Binding-site contacts:
Ligand atom C7 contacts residue ILE454 of chain 1.B at 3.8 Å (hydrophobic).
Ligand atom C15 contacts residue ILE448 of chain 1.B at 4.1 Å (hydrophobic).
Ligand atom C26 contacts residue GLY445 of chain 1.B at 4.1 Å.
Ligand atom C24 contacts residue GLY445 of chain 1.B at 4.0 Å.
Ligand atom C2 contacts residue LEU282 of chain 1.B at 3.6 Å (hydrophobic).
Ligand atom C26 contacts residue LEU275 of chain 1.B at 4.2 Å (hydrophobic).
Ligand atom C14 contacts residue LEU282 of chain 1.B at 4.2 Å (hydrophobic).
Ligand atom C26 contacts residue ILE441 of chain 1.B at 4.0 Å (hydrophobic).
Ligand atom C15 contacts residue ILE454 of chain 1.B at 3.6 Å (hydrophobic).
Ligand atom C23 contacts residue ALA279 of chain 1.B at 4.0 Å (hydrophobic).
Ligand atom C7 contacts residue LEU282 of chain 1.B at 4.0 Å (hydrophobic).
Ligand atom C4 contacts residue LYS457 of chain 1.B at 3.4 Å.
Ligand atom C3 contacts residue LYS457 of chain 1.B at 4.0 Å.
Ligand atom C23 contacts residue LEU275 of chain 1.B at 4.5 Å (hydrophobic).
Ligand atom C5 contacts residue LYS457 of chain 1.B at 4.2 Å.
Ligand atom C1 contacts residue LEU282 of chain 1.B at 3.9 Å (hydrophobic).
Ligand atom C6 contacts residue LYS457 of chain 1.B at 4.1 Å.
Ligand atom C21 contacts residue ALA279 of chain 1.B at 3.6 Å (hydrophobic).
Ligand atom C1 contacts residue TYR283 of chain 1.B at 4.3 Å (hydrophobic).
Ligand atom C16 contacts residue ILE448 of chain 1.B at 3.8 Å (hydrophobic).
Ligand atom C26 contacts residue LEU272 of chain 1.B at 3.9 Å (hydrophobic).
Ligand atom C27 contacts residue LEU276 of chain 1.B at 4.0 Å (hydrophobic).
Ligand atom C24 contacts residue LEU275 of chain 1.B at 3.9 Å (hydrophobic).
Ligand atom C12 contacts residue ALA279 of chain 1.B at 4.5 Å (hydrophobic).

A protein and the small-molecule ligand that binds it are described below.
Small molecule (SMILES): CC(C)CCC[C@@H](C)[C@H]1CC[C@H]2[C@@H]3CC=C4C[C@@H](O)CC[C@]4(C)[C@H]3CC[C@]12C

Sequence of chain 1.B:
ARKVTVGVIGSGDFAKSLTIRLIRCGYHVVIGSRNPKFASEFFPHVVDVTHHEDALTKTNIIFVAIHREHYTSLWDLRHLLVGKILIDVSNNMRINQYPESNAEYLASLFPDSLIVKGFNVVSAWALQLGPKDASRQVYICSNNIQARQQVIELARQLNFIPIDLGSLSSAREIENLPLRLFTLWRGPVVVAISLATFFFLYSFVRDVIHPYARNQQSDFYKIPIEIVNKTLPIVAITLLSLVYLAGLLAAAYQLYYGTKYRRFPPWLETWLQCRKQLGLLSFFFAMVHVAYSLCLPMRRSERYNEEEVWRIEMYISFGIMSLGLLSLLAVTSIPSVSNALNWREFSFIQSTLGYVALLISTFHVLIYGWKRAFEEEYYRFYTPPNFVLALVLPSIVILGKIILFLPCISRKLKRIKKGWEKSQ